Binding-site contacts:
Ligand atom O3 contacts residue ASP213 of chain 1.A at 2.5 Å (salt-bridge).
Ligand atom O1 contacts residue PHE187 of chain 1.A at 3.6 Å.
Ligand atom C5 contacts residue TYR272 of chain 1.A at 3.6 Å (hydrophobic).
Ligand atom C5 contacts residue TRP221 of chain 1.A at 3.6 Å (hydrophobic).
Ligand atom O3 contacts residue ASP214 of chain 1.A at 2.5 Å (salt-bridge).
Ligand atom O6B contacts residue ASP354 of chain 1.A at 2.6 Å (salt-bridge).
Ligand atom O2 contacts residue ARG182 of chain 1.A at 2.8 Å (salt-bridge).
Ligand atom C2 contacts residue TYR183 of chain 1.A at 3.6 Å (hydrophobic).
Ligand atom C3B contacts residue ASP214 of chain 1.A at 3.4 Å.
Ligand atom C3 contacts residue PHE187 of chain 1.A at 3.5 Å (hydrophobic).
Ligand atom O2 contacts residue ASP213 of chain 1.A at 2.7 Å (salt-bridge).
Ligand atom C2 contacts residue ARG124 of chain 1.A at 3.4 Å.
Ligand atom C6 contacts residue TYR272 of chain 1.A at 3.6 Å (hydrophobic).
Ligand atom O4 contacts residue TRP221 of chain 1.A at 3.5 Å.
Ligand atom O3 contacts residue TYR183 of chain 1.A at 3.7 Å.
Ligand atom C1 contacts residue TYR272 of chain 1.A at 3.5 Å (hydrophobic).
Ligand atom C4 contacts residue ARG182 of chain 1.A at 3.6 Å.
Ligand atom C4 contacts residue TYR272 of chain 1.A at 3.4 Å (hydrophobic).
Ligand atom O2 contacts residue LYS217 of chain 1.A at 3.7 Å.
Ligand atom C3 contacts residue ASP213 of chain 1.A at 3.7 Å.
Ligand atom O2B contacts residue ASP214 of chain 1.A at 2.8 Å (salt-bridge).
Ligand atom C7B contacts residue GLU123 of chain 1.A at 3.3 Å.
Ligand atom O3 contacts residue ARG182 of chain 1.A at 3.1 Å (salt-bridge).
Ligand atom O3 contacts residue ARG124 of chain 1.A at 3.1 Å (salt-bridge).
Ligand atom O5 contacts residue TYR272 of chain 1.A at 3.2 Å.
Ligand atom O3 contacts residue PHE187 of chain 1.A at 3.6 Å.
Ligand atom O2 contacts residue ARG124 of chain 1.A at 3.0 Å (salt-bridge).
Ligand atom O3 contacts residue ASP213 of chain 1.A at 3.6 Å.
Ligand atom C4A contacts residue ASP354 of chain 1.A at 3.5 Å.
Ligand atom O3B contacts residue HIS13 of chain 1.A at 3.5 Å.
Ligand atom C3 contacts residue ASP214 of chain 1.A at 3.3 Å.
Ligand atom O5 contacts residue TYR183 of chain 1.A at 3.6 Å.
Ligand atom C2B contacts residue GLU123 of chain 1.A at 3.5 Å.
Ligand atom C4 contacts residue GLU274 of chain 1.A at 3.5 Å.
Ligand atom N4A contacts residue ASP214 of chain 1.A at 3.0 Å (salt-bridge).
Ligand atom O2B contacts residue HIS11 of chain 1.A at 3.0 Å (h-bond).
Ligand atom O2 contacts residue ARG182 of chain 1.A at 3.7 Å.
Ligand atom C1B contacts residue GLU123 of chain 1.A at 3.1 Å.
Ligand atom O3 contacts residue LYS217 of chain 1.A at 3.6 Å.
Ligand atom C2B contacts residue ASP214 of chain 1.A at 3.6 Å.

The small molecule below binds the protein below.
Small molecule (SMILES): C[C@H]1O[C@H](O[C@H]2[C@H](O)[C@@H](O)[C@@H](O[C@H]3[C@H](O)[C@@H](O)[C@@H](O)O[C@@H]3CO)O[C@@H]2CO)[C@H](O)[C@@H](O)[C@@H]1N[C@H]1C=C(CO)[C@@H](O)[C@H](O)[C@H]1O

Sequence of chain 1.A:
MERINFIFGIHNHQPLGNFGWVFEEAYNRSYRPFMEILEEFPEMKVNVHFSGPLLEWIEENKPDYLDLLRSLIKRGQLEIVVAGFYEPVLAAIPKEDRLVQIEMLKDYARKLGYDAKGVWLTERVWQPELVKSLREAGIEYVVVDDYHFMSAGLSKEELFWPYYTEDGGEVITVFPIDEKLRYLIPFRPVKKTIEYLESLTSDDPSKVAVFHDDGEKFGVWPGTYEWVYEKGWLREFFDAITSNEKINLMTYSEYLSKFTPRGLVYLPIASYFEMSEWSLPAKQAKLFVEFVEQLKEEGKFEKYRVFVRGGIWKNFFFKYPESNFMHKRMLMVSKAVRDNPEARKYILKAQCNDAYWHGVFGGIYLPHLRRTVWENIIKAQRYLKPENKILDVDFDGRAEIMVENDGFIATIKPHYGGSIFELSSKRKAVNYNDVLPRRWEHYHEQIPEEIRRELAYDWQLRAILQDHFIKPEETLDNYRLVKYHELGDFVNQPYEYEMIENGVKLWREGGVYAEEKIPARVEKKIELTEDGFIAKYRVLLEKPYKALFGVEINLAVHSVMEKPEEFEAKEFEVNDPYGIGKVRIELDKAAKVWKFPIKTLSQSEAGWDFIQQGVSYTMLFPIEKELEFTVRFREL